Binding-site contacts:
Ligand atom O6 contacts residue SER151 of chain 1.D at 4.1 Å.
Ligand atom O6 contacts residue GLU147 of chain 1.D at 2.7 Å (salt-bridge).
Ligand atom C8 contacts residue THR156 of chain 1.D at 4.0 Å.
Ligand atom C5 contacts residue ASN154 of chain 1.D at 3.4 Å.
Ligand atom C1 contacts residue GLU150 of chain 1.D at 4.1 Å.
Ligand atom N2 contacts residue ASN154 of chain 1.D at 2.8 Å (h-bond).
Ligand atom C4 contacts residue ASN154 of chain 1.D at 4.1 Å.
Ligand atom O6 contacts residue GLU150 of chain 1.D at 3.8 Å.
Ligand atom C3 contacts residue ASN154 of chain 1.D at 3.6 Å.
Ligand atom C7 contacts residue THR156 of chain 1.D at 4.3 Å.
Ligand atom C8 contacts residue ASN154 of chain 1.D at 4.2 Å.
Ligand atom C6 contacts residue GLU150 of chain 1.D at 4.4 Å.
Ligand atom C6 contacts residue GLU147 of chain 1.D at 4.1 Å.
Ligand atom O5 contacts residue GLU150 of chain 1.D at 3.5 Å.
Ligand atom O5 contacts residue ASN154 of chain 1.D at 2.4 Å (h-bond).
Ligand atom C7 contacts residue ASN154 of chain 1.D at 3.3 Å.
Ligand atom N2 contacts residue THR156 of chain 1.D at 4.1 Å.
Ligand atom C2 contacts residue ASN154 of chain 1.D at 2.6 Å.
Ligand atom C1 contacts residue ASN154 of chain 1.D at 1.4 Å.
Ligand atom O7 contacts residue ASN154 of chain 1.D at 3.0 Å (h-bond).

Sequence of chain 1.D:
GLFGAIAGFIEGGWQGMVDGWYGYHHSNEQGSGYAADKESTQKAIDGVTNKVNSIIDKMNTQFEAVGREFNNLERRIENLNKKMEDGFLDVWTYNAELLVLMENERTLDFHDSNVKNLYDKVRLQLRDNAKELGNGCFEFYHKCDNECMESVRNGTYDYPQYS

A protein and the small-molecule ligand that binds it are described below.
Small molecule (SMILES): CC(=O)N[C@@H]1[C@@H](O)[C@H](O)[C@@H](CO)O[C@H]1O